A protein and the small-molecule ligand that binds it are described below.
Small molecule (SMILES): O=C(O)C(=O)C[C@H](CCCc1ccccc1)C(=O)O

Binding-site contacts:
Ligand atom O04 contacts residue TYR145 of chain 2.A at 2.4 Å (h-bond).
Ligand atom O02 contacts residue ASN294 of chain 2.A at 3.9 Å.
Ligand atom C07 contacts residue ZN1 of chain 2.B at 3.0 Å.
Ligand atom O05 contacts residue ILE281 of chain 2.A at 3.4 Å.
Ligand atom C03 contacts residue THR196 of chain 2.A at 3.7 Å.
Ligand atom O05 contacts residue LYS214 of chain 2.A at 2.7 Å (salt-bridge).
Ligand atom C01 contacts residue ZN1 of chain 2.B at 3.0 Å.
Ligand atom O02 contacts residue ASP201 of chain 2.A at 3.4 Å (salt-bridge).
Ligand atom O04 contacts residue THR196 of chain 2.A at 2.6 Å (h-bond).
Ligand atom O02 contacts residue HIS279 of chain 2.A at 3.6 Å (h-bond).
Ligand atom C08 contacts residue THR196 of chain 2.A at 3.4 Å.
Ligand atom C11 contacts residue HIS199 of chain 2.A at 3.9 Å.
Ligand atom C12 contacts residue ASP201 of chain 2.A at 3.8 Å.
Ligand atom O04 contacts residue LYS214 of chain 2.A at 3.8 Å.
Ligand atom C06 contacts residue GLN147 of chain 2.A at 3.6 Å.
Ligand atom C10 contacts residue TYR102 of chain 2.A at 3.4 Å (hydrophobic).
Ligand atom O03 contacts residue ASN205 of chain 2.A at 3.1 Å (h-bond).
Ligand atom C02 contacts residue PHE207 of chain 2.A at 3.5 Å (hydrophobic).
Ligand atom C08 contacts residue ILE281 of chain 2.A at 3.9 Å (hydrophobic).
Ligand atom O05 contacts residue PHE207 of chain 2.A at 3.5 Å.
Ligand atom C08 contacts residue TYR145 of chain 2.A at 3.1 Å (hydrophobic).
Ligand atom C07 contacts residue ASN205 of chain 2.A at 3.5 Å.
Ligand atom O05 contacts residue TYR145 of chain 2.A at 3.2 Å (h-bond).
Ligand atom C02 contacts residue LEU188 of chain 2.A at 3.8 Å (hydrophobic).
Ligand atom C12 contacts residue TYR102 of chain 2.A at 3.6 Å (hydrophobic).
Ligand atom C08 contacts residue LYS214 of chain 2.A at 3.7 Å.
Ligand atom O03 contacts residue ASN294 of chain 2.A at 2.9 Å (h-bond).
Ligand atom C07 contacts residue ASN294 of chain 2.A at 3.8 Å.
Ligand atom O02 contacts residue ASN205 of chain 2.A at 2.9 Å (h-bond).
Ligand atom C11 contacts residue TYR102 of chain 2.A at 3.3 Å (hydrophobic).
Ligand atom O03 contacts residue PHE207 of chain 2.A at 3.4 Å.
Ligand atom C11 contacts residue GLN239 of chain 2.A at 3.8 Å.
Ligand atom C13 contacts residue TYR102 of chain 2.A at 3.8 Å (hydrophobic).
Ligand atom O01 contacts residue ZN1 of chain 2.B at 2.3 Å.
Ligand atom O02 contacts residue ZN1 of chain 2.B at 2.5 Å.
Ligand atom C04 contacts residue THR196 of chain 2.A at 3.5 Å.
Ligand atom O01 contacts residue HIS199 of chain 2.A at 3.1 Å (h-bond).
Ligand atom O02 contacts residue TRP296 of chain 2.A at 3.3 Å.
Ligand atom O05 contacts residue LEU188 of chain 2.A at 3.6 Å.
Ligand atom O01 contacts residue HIS279 of chain 2.A at 3.3 Å (h-bond).

Sequence of chain 2.A:
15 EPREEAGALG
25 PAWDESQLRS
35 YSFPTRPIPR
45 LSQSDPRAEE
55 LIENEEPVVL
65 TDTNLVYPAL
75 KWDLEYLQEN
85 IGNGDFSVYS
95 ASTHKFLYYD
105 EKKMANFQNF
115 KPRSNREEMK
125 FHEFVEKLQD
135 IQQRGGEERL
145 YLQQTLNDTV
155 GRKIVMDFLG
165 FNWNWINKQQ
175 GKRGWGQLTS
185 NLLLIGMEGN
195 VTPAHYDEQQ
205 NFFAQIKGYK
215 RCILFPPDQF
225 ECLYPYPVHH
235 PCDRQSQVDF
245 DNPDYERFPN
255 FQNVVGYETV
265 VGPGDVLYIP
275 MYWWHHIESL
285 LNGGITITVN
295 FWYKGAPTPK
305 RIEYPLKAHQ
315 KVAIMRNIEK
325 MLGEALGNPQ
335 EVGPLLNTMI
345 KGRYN